Sequence of chain 1.A:
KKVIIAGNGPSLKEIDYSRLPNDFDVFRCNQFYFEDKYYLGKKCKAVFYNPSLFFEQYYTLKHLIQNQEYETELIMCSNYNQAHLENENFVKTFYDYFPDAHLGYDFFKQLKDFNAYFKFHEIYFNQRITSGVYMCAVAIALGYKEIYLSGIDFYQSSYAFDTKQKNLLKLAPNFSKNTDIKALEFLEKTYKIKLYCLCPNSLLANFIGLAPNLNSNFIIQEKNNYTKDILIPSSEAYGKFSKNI

A protein and the small-molecule ligand that binds it are described below.
Small molecule (SMILES): Nc1cc[n+]([C@@H]2O[C@H](COP(=O)(O)O)[C@@H](O)[C@H]2O)c(=O)[nH]1

Binding-site contacts:
Ligand atom C2 contacts residue ASP154 of chain 1.A at 3.4 Å.
Ligand atom N3 contacts residue PHE155 of chain 1.A at 3.3 Å (h-bond).
Ligand atom OP1 contacts residue TYR156 of chain 1.A at 2.6 Å (h-bond).
Ligand atom C4 contacts residue GLY10 of chain 1.A at 3.7 Å.
Ligand atom O4' contacts residue GLY8 of chain 1.A at 3.3 Å.
Ligand atom O3' contacts residue SER132 of chain 1.A at 3.0 Å (h-bond).
Ligand atom C2 contacts residue GLY152 of chain 1.A at 3.8 Å.
Ligand atom OP3 contacts residue TYR156 of chain 1.A at 3.5 Å (h-bond).
Ligand atom O3' contacts residue TYR156 of chain 1.A at 3.8 Å.
Ligand atom OP1 contacts residue TYR162 of chain 1.A at 2.6 Å (h-bond).
Ligand atom N3 contacts residue ASP154 of chain 1.A at 3.5 Å (salt-bridge).
Ligand atom C1' contacts residue GLY152 of chain 1.A at 3.7 Å.
Ligand atom C6 contacts residue GLY10 of chain 1.A at 3.6 Å.
Ligand atom N3 contacts residue TYR156 of chain 1.A at 3.1 Å (h-bond).
Ligand atom OP3 contacts residue ASN31 of chain 1.A at 3.2 Å (h-bond).
Ligand atom O2' contacts residue THR131 of chain 1.A at 2.9 Å (h-bond).
Ligand atom C2 contacts residue PHE155 of chain 1.A at 3.6 Å (hydrophobic).
Ligand atom C5' contacts residue CYS30 of chain 1.A at 3.5 Å (hydrophobic).
Ligand atom O2' contacts residue GLY133 of chain 1.A at 3.1 Å (h-bond).
Ligand atom OP2 contacts residue ASN31 of chain 1.A at 3.1 Å (h-bond).
Ligand atom P contacts residue ASN31 of chain 1.A at 3.8 Å.
Ligand atom P contacts residue TYR156 of chain 1.A at 3.4 Å.
Ligand atom O2 contacts residue ILE153 of chain 1.A at 3.4 Å.
Ligand atom C5 contacts residue TYR156 of chain 1.A at 3.5 Å (hydrophobic).
Ligand atom C5 contacts residue SER161 of chain 1.A at 3.1 Å.
Ligand atom C2' contacts residue THR131 of chain 1.A at 3.6 Å.
Ligand atom O3' contacts residue THR131 of chain 1.A at 3.3 Å.
Ligand atom O2 contacts residue ASP154 of chain 1.A at 2.9 Å (salt-bridge).
Ligand atom N4 contacts residue SER161 of chain 1.A at 2.7 Å (h-bond).
Ligand atom P contacts residue TYR162 of chain 1.A at 3.8 Å.
Ligand atom C4 contacts residue TYR156 of chain 1.A at 3.6 Å (hydrophobic).
Ligand atom O3' contacts residue GLY133 of chain 1.A at 3.8 Å.
Ligand atom O2 contacts residue PHE155 of chain 1.A at 3.0 Å (h-bond).
Ligand atom O4' contacts residue ASN9 of chain 1.A at 3.1 Å (h-bond).
Ligand atom C5 contacts residue GLY10 of chain 1.A at 3.6 Å.
Ligand atom C3' contacts residue TYR156 of chain 1.A at 3.3 Å (hydrophobic).
Ligand atom N4 contacts residue TYR156 of chain 1.A at 3.3 Å.
Ligand atom C4 contacts residue SER161 of chain 1.A at 3.3 Å.
Ligand atom N1 contacts residue GLY152 of chain 1.A at 3.7 Å.
Ligand atom O5' contacts residue TYR156 of chain 1.A at 3.8 Å.